Sequence of chain 2.C:
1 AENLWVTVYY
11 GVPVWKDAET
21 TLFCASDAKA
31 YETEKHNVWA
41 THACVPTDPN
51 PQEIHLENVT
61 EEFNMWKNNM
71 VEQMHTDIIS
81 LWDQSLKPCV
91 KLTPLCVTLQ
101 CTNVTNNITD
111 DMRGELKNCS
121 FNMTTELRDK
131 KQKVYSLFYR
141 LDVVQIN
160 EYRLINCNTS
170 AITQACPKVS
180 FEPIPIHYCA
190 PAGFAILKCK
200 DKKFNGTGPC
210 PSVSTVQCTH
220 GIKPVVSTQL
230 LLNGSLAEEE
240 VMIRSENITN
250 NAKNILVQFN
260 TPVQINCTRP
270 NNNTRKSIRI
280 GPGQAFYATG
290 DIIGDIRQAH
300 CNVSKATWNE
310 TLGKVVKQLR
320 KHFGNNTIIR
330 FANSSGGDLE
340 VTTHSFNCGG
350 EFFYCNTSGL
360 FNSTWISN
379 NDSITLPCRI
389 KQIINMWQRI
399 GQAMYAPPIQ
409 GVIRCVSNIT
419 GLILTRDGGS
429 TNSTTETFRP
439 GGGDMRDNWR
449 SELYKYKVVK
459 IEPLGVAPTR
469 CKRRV

Binding-site contacts:
Ligand atom C7 contacts residue SER415 of chain 2.C at 3.8 Å.
Ligand atom N2 contacts residue ASN232 of chain 2.C at 2.9 Å (h-bond).
Ligand atom C5 contacts residue GLU181 of chain 2.C at 3.5 Å.
Ligand atom C3 contacts residue ASN232 of chain 2.C at 3.8 Å.
Ligand atom C4 contacts residue VAL414 of chain 2.C at 3.9 Å (hydrophobic).
Ligand atom O5 contacts residue ASN232 of chain 2.C at 2.4 Å (h-bond).
Ligand atom C1 contacts residue GLU181 of chain 2.C at 3.5 Å.
Ligand atom C8 contacts residue SER415 of chain 2.C at 4.0 Å.
Ligand atom C2 contacts residue SER415 of chain 2.C at 3.4 Å.
Ligand atom C3 contacts residue SER415 of chain 2.C at 3.5 Å.
Ligand atom O6 contacts residue GLY348 of chain 2.C at 3.1 Å (h-bond).
Ligand atom O4 contacts residue LYS35 of chain 2.C at 3.1 Å.
Ligand atom C6 contacts residue SER179 of chain 2.C at 3.6 Å.
Ligand atom O6 contacts residue SER179 of chain 2.C at 3.2 Å.
Ligand atom C6 contacts residue GLU181 of chain 2.C at 3.9 Å.
Ligand atom O5 contacts residue GLU181 of chain 2.C at 3.9 Å.
Ligand atom C8 contacts residue ASN346 of chain 2.C at 3.3 Å.
Ligand atom O5 contacts residue VAL414 of chain 2.C at 4.0 Å.
Ligand atom C5 contacts residue NAG1 of chain 2.LA at 4.0 Å.
Ligand atom C4 contacts residue GLU181 of chain 2.C at 4.0 Å.
Ligand atom C6 contacts residue NAG1 of chain 2.LA at 3.7 Å.
Ligand atom O3 contacts residue GLN408 of chain 2.C at 3.1 Å (h-bond).
Ligand atom O5 contacts residue NAG1 of chain 2.LA at 3.3 Å (h-bond).
Ligand atom C5 contacts residue ASN232 of chain 2.C at 3.8 Å.
Ligand atom O6 contacts residue CYS347 of chain 2.C at 4.0 Å.
Ligand atom C1 contacts residue VAL414 of chain 2.C at 4.0 Å (hydrophobic).
Ligand atom C7 contacts residue ASN346 of chain 2.C at 4.0 Å.
Ligand atom O7 contacts residue PRO182 of chain 2.C at 3.8 Å.
Ligand atom C1 contacts residue ASN232 of chain 2.C at 1.5 Å.
Ligand atom C5 contacts residue VAL414 of chain 2.C at 3.2 Å (hydrophobic).
Ligand atom C7 contacts residue ASN232 of chain 2.C at 3.8 Å.
Ligand atom C3 contacts residue VAL414 of chain 2.C at 3.9 Å (hydrophobic).
Ligand atom O4 contacts residue VAL414 of chain 2.C at 3.8 Å.
Ligand atom O6 contacts residue GLU181 of chain 2.C at 3.5 Å (salt-bridge).
Ligand atom C2 contacts residue ASN232 of chain 2.C at 2.5 Å.
Ligand atom C1 contacts residue SER415 of chain 2.C at 3.5 Å.
Ligand atom O3 contacts residue GLU181 of chain 2.C at 3.7 Å.
Ligand atom O3 contacts residue LYS35 of chain 2.C at 3.2 Å.
Ligand atom C6 contacts residue VAL414 of chain 2.C at 4.1 Å (hydrophobic).
Ligand atom N2 contacts residue SER415 of chain 2.C at 2.8 Å (h-bond).

This small molecule binds to this protein.
Small molecule (SMILES): CC(=O)N[C@H]1[C@H](O[C@H]2[C@H](O)[C@@H](NC(C)=O)CO[C@@H]2CO)O[C@H](CO)[C@@H](O[C@@H]2O[C@H](CO[C@H]3O[C@H](CO)[C@@H](O)[C@H](O)[C@@H]3O)[C@@H](O)[C@H](O[C@H]3O[C@H](CO)[C@@H](O)[C@H](O)[C@@H]3O[C@H]3O[C@H](CO)[C@@H](O)[C@H](O)[C@@H]3O)[C@@H]2O)[C@@H]1O